Sequence of chain 1.B:
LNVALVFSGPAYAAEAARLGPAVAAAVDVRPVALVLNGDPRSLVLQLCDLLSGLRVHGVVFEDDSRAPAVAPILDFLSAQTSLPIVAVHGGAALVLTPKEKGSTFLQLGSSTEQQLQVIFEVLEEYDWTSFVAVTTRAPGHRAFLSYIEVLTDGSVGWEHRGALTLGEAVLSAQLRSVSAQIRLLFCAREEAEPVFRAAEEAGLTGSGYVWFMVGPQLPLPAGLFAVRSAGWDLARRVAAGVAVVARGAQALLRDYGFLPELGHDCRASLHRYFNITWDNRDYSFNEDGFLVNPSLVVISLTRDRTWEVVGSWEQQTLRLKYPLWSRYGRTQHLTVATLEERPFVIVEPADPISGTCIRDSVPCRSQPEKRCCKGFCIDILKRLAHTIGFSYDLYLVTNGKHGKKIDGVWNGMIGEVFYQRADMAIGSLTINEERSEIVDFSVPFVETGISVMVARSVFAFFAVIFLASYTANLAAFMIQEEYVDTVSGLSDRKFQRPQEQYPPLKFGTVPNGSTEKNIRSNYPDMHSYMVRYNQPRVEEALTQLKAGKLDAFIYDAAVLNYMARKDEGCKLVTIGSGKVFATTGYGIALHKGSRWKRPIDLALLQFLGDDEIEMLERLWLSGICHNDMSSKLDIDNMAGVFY

A protein and the small-molecule ligand that binds it are described below.
Small molecule (SMILES): N[C@@H](CCC(=O)O)C(=O)O

Binding-site contacts:
Ligand atom C contacts residue HIS513 of chain 1.B at 3.6 Å.
Ligand atom CA contacts residue THR541 of chain 1.B at 3.3 Å.
Ligand atom OXT contacts residue ARG546 of chain 1.B at 4.0 Å.
Ligand atom CG contacts residue TYR758 of chain 1.B at 3.4 Å (hydrophobic).
Ligand atom OXT contacts residue THR541 of chain 1.B at 2.4 Å (h-bond).
Ligand atom CA contacts residue HIS513 of chain 1.B at 3.9 Å.
Ligand atom CD contacts residue ASP759 of chain 1.B at 4.3 Å.
Ligand atom OXT contacts residue HIS513 of chain 1.B at 3.4 Å (h-bond).
Ligand atom CD contacts residue TYR758 of chain 1.B at 3.5 Å (hydrophobic).
Ligand atom CD contacts residue THR718 of chain 1.B at 3.8 Å.
Ligand atom OE1 contacts residue TYR758 of chain 1.B at 3.1 Å.
Ligand atom OE1 contacts residue THR718 of chain 1.B at 3.5 Å.
Ligand atom N contacts residue ASP759 of chain 1.B at 3.0 Å (salt-bridge).
Ligand atom CB contacts residue SER717 of chain 1.B at 4.4 Å.
Ligand atom O contacts residue ARG546 of chain 1.B at 3.0 Å (salt-bridge).
Ligand atom O contacts residue GLY716 of chain 1.B at 3.8 Å.
Ligand atom OE2 contacts residue TYR758 of chain 1.B at 4.2 Å.
Ligand atom N contacts residue TYR789 of chain 1.B at 3.9 Å.
Ligand atom OE2 contacts residue GLY716 of chain 1.B at 3.2 Å.
Ligand atom CA contacts residue SER717 of chain 1.B at 4.1 Å.
Ligand atom N contacts residue HIS513 of chain 1.B at 4.0 Å.
Ligand atom CG contacts residue HIS513 of chain 1.B at 4.1 Å.
Ligand atom CB contacts residue GLY716 of chain 1.B at 4.0 Å.
Ligand atom CB contacts residue HIS513 of chain 1.B at 3.4 Å.
Ligand atom C contacts residue THR541 of chain 1.B at 3.1 Å.
Ligand atom CA contacts residue ASP759 of chain 1.B at 4.0 Å.
Ligand atom O contacts residue SER717 of chain 1.B at 2.9 Å (h-bond).
Ligand atom CG contacts residue GLY716 of chain 1.B at 4.3 Å.
Ligand atom CD contacts residue SER717 of chain 1.B at 4.4 Å.
Ligand atom C contacts residue SER717 of chain 1.B at 3.9 Å.
Ligand atom N contacts residue SER539 of chain 1.B at 4.0 Å.
Ligand atom N contacts residue THR541 of chain 1.B at 2.9 Å (h-bond).
Ligand atom C contacts residue ARG546 of chain 1.B at 4.0 Å.
Ligand atom OE1 contacts residue ASP759 of chain 1.B at 3.2 Å.
Ligand atom OE2 contacts residue SER717 of chain 1.B at 3.4 Å (h-bond).
Ligand atom CD contacts residue GLY716 of chain 1.B at 4.2 Å.
Ligand atom OE2 contacts residue THR718 of chain 1.B at 3.3 Å.
Ligand atom O contacts residue THR541 of chain 1.B at 3.8 Å.
Ligand atom OXT contacts residue LEU540 of chain 1.B at 3.2 Å.
Ligand atom O contacts residue HIS513 of chain 1.B at 4.0 Å.